Sequence of chain 1.A:
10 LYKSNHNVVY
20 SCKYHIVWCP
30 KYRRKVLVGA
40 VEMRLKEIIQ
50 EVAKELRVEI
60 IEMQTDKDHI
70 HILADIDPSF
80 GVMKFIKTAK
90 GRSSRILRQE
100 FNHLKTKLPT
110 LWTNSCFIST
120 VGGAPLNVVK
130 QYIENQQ

Sequence of chain 1.B:
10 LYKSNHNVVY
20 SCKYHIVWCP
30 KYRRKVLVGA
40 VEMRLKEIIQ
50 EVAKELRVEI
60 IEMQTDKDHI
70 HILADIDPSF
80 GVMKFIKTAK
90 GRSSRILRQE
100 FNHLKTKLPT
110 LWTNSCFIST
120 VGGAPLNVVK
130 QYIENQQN

The small molecule below binds the protein below.
Small molecule (SMILES): Cc1cn([C@H]2C[C@H](O[P](=O)(O)OC[C@H]3O[C@@H](n4cnc5c(N)ncnc54)C[C@@H]3O[P](=O)(O)OC[C@H]3O[C@@H](n4ccc(N)nc4=O)C[C@@H]3O[P](=O)(O)OC[C@H]3O[C@@H](n4ccc(N)nc4=O)C[C@@H]3O)[C@@H](CO[P](=O)(O)O[C@H]3C[C@H](n4cc(C)c(=O)[nH]c4=O)O[C@@H]3CO[P](=O)(O)O[C@H]3C[C@H](n4cnc5c(N)ncnc54)O[C@@H]3CO)O2)c(=O)[nH]c1=O

Binding-site contacts:
Ligand atom O5' contacts residue TYR131 of chain 1.B at 2.5 Å (h-bond).
Ligand atom OP1 contacts residue TYR131 of chain 1.B at 2.4 Å (h-bond).
Ligand atom C4' contacts residue ARG32 of chain 1.A at 3.7 Å.
Ligand atom O4' contacts residue ARG32 of chain 1.A at 3.1 Å.
Ligand atom N1 contacts residue LYS106 of chain 1.A at 3.4 Å.
Ligand atom O3' contacts residue HIS24 of chain 1.A at 3.5 Å.
Ligand atom C2 contacts residue ARG32 of chain 1.A at 3.8 Å.
Ligand atom C4' contacts residue TYR131 of chain 1.B at 3.3 Å (hydrophobic).
Ligand atom O3' contacts residue TYR131 of chain 1.B at 3.6 Å (h-bond).
Ligand atom C5' contacts residue TYR131 of chain 1.B at 3.4 Å (hydrophobic).
Ligand atom N7 contacts residue LYS106 of chain 1.A at 3.8 Å.
Ligand atom C6 contacts residue LYS106 of chain 1.A at 3.6 Å.
Ligand atom C4' contacts residue TYR31 of chain 1.A at 3.6 Å (hydrophobic).
Ligand atom C1' contacts residue ARG32 of chain 1.A at 3.6 Å.
Ligand atom O4' contacts residue TYR31 of chain 1.A at 3.5 Å.
Ligand atom O3' contacts residue TYR31 of chain 1.A at 3.6 Å.
Ligand atom N3 contacts residue ARG32 of chain 1.A at 3.2 Å (salt-bridge).
Ligand atom C1' contacts residue PHE116 of chain 1.A at 3.8 Å (hydrophobic).
Ligand atom C5 contacts residue TYR11 of chain 1.B at 3.4 Å (hydrophobic).
Ligand atom C5 contacts residue LYS106 of chain 1.A at 3.8 Å.
Ligand atom O2 contacts residue ARG32 of chain 1.A at 2.8 Å (salt-bridge).
Ligand atom C6 contacts residue TYR11 of chain 1.B at 3.6 Å (hydrophobic).
Ligand atom C2 contacts residue LYS106 of chain 1.A at 3.6 Å.
Ligand atom C4' contacts residue HIS68 of chain 1.A at 3.5 Å.
Ligand atom P contacts residue TYR131 of chain 1.B at 3.0 Å.
Ligand atom O2 contacts residue CYS28 of chain 1.A at 3.6 Å.
Ligand atom N3 contacts residue PHE116 of chain 1.A at 3.7 Å.
Ligand atom N6 contacts residue LYS106 of chain 1.A at 3.5 Å.
Ligand atom O3' contacts residue CA1 of chain 1.M at 3.0 Å.
Ligand atom C3' contacts residue TYR131 of chain 1.B at 3.6 Å (hydrophobic).
Ligand atom C2 contacts residue PHE116 of chain 1.A at 3.4 Å (hydrophobic).
Ligand atom O2 contacts residue PHE116 of chain 1.A at 3.2 Å.
Ligand atom C8 contacts residue TYR31 of chain 1.A at 3.2 Å (hydrophobic).
Ligand atom OP1 contacts residue CA1 of chain 1.M at 3.0 Å.
Ligand atom OP1 contacts residue GLN135 of chain 1.B at 3.6 Å (h-bond).
Ligand atom N1 contacts residue PHE116 of chain 1.A at 3.8 Å.
Ligand atom C2' contacts residue TYR31 of chain 1.A at 3.5 Å (hydrophobic).
Ligand atom O3' contacts residue HIS70 of chain 1.A at 3.8 Å.
Ligand atom P contacts residue CA1 of chain 1.M at 3.5 Å.
Ligand atom O4' contacts residue ARG32 of chain 1.A at 3.0 Å (salt-bridge).